Sequence of chain 1.E:
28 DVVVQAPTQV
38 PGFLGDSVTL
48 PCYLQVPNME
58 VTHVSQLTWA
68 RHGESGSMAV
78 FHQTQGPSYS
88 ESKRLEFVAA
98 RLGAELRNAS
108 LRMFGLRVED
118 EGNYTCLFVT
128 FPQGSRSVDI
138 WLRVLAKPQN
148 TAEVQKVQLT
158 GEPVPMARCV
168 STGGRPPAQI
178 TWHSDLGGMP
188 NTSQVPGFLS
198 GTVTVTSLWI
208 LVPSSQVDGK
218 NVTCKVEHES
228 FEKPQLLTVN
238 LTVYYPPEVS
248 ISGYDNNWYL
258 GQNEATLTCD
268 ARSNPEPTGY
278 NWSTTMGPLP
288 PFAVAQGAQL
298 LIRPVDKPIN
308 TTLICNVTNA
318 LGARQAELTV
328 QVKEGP

Binding-site contacts:
Ligand atom C6 contacts residue THR315 of chain 1.E at 3.8 Å.
Ligand atom C4 contacts residue ASN313 of chain 1.E at 4.2 Å.
Ligand atom N2 contacts residue ASN313 of chain 1.E at 3.0 Å (h-bond).
Ligand atom O5 contacts residue THR315 of chain 1.E at 3.9 Å.
Ligand atom C5 contacts residue THR315 of chain 1.E at 4.0 Å.
Ligand atom O7 contacts residue GLN322 of chain 1.E at 4.4 Å.
Ligand atom C1 contacts residue ASN313 of chain 1.E at 1.4 Å.
Ligand atom C2 contacts residue ASN313 of chain 1.E at 2.4 Å.
Ligand atom C5 contacts residue ASN313 of chain 1.E at 3.6 Å.
Ligand atom O7 contacts residue ASN313 of chain 1.E at 3.6 Å.
Ligand atom C8 contacts residue GLN322 of chain 1.E at 3.2 Å.
Ligand atom C7 contacts residue GLN322 of chain 1.E at 3.9 Å.
Ligand atom O5 contacts residue ASN313 of chain 1.E at 2.3 Å (h-bond).
Ligand atom C3 contacts residue ASN313 of chain 1.E at 3.8 Å.
Ligand atom N2 contacts residue GLN322 of chain 1.E at 4.5 Å.
Ligand atom C7 contacts residue ASN313 of chain 1.E at 3.5 Å.

The protein below binds the small molecule below.
Small molecule (SMILES): CC(=O)N[C@@H]1[C@@H](O)[C@H](O)[C@@H](CO)O[C@H]1O